A small-molecule ligand and the protein it binds are described below.
Small molecule (SMILES): Nc1ncnc2[nH]cnc12

Sequence of chain 1.B:
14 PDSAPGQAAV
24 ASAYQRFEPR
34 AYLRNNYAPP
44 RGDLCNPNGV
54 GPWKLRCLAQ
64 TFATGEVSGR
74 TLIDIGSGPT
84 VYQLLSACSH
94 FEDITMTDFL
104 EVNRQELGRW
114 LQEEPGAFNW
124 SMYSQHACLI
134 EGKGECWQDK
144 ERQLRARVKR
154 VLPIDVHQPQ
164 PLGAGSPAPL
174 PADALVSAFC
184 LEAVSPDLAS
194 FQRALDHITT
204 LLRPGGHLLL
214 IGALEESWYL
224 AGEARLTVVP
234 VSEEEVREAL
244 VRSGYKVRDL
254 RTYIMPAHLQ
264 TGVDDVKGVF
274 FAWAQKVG

Binding-site contacts:
Ligand atom C8 contacts residue TYR35 of chain 1.B at 3.2 Å (hydrophobic).
Ligand atom C5 contacts residue PHE182 of chain 1.B at 3.6 Å (hydrophobic).
Ligand atom N9 contacts residue TYR40 of chain 1.B at 4.4 Å.
Ligand atom C2 contacts residue ARG44 of chain 1.B at 3.9 Å.
Ligand atom C2 contacts residue ALA216 of chain 1.B at 4.2 Å (hydrophobic).
Ligand atom C4 contacts residue ARG44 of chain 1.B at 4.3 Å.
Ligand atom C6 contacts residue GLU219 of chain 1.B at 3.6 Å.
Ligand atom N3 contacts residue GLU219 of chain 1.B at 4.4 Å.
Ligand atom N1 contacts residue GLU219 of chain 1.B at 2.5 Å (salt-bridge).
Ligand atom N7 contacts residue ASN39 of chain 1.B at 3.8 Å.
Ligand atom C5 contacts residue ASN39 of chain 1.B at 3.6 Å.
Ligand atom N6 contacts residue TYR222 of chain 1.B at 3.3 Å.
Ligand atom C6 contacts residue PHE182 of chain 1.B at 4.1 Å (hydrophobic).
Ligand atom N1 contacts residue TYR222 of chain 1.B at 4.3 Å.
Ligand atom C2 contacts residue ASP267 of chain 1.B at 2.9 Å.
Ligand atom N1 contacts residue ALA216 of chain 1.B at 4.1 Å.
Ligand atom N7 contacts residue PHE182 of chain 1.B at 3.7 Å.
Ligand atom C6 contacts residue ASP267 of chain 1.B at 4.3 Å.
Ligand atom C2 contacts residue GLU219 of chain 1.B at 3.0 Å.
Ligand atom N7 contacts residue TYR35 of chain 1.B at 3.0 Å (h-bond).
Ligand atom C4 contacts residue ASP267 of chain 1.B at 4.5 Å.
Ligand atom C4 contacts residue ASN39 of chain 1.B at 3.3 Å.
Ligand atom N3 contacts residue ARG44 of chain 1.B at 3.5 Å (salt-bridge).
Ligand atom C2 contacts residue ASN39 of chain 1.B at 4.4 Å.
Ligand atom C6 contacts residue ASN39 of chain 1.B at 4.3 Å.
Ligand atom N6 contacts residue GLU219 of chain 1.B at 3.2 Å (salt-bridge).
Ligand atom N9 contacts residue ASN39 of chain 1.B at 3.2 Å (h-bond).
Ligand atom C2 contacts residue VAL269 of chain 1.B at 3.7 Å (hydrophobic).
Ligand atom C8 contacts residue ASN39 of chain 1.B at 3.6 Å.
Ligand atom C5 contacts residue TYR35 of chain 1.B at 4.2 Å (hydrophobic).
Ligand atom N3 contacts residue ASP267 of chain 1.B at 3.6 Å (salt-bridge).
Ligand atom C4 contacts residue PHE182 of chain 1.B at 3.7 Å (hydrophobic).
Ligand atom C8 contacts residue TYR40 of chain 1.B at 3.6 Å (hydrophobic).
Ligand atom C6 contacts residue TYR222 of chain 1.B at 4.2 Å (hydrophobic).
Ligand atom N9 contacts residue PHE182 of chain 1.B at 3.7 Å.
Ligand atom N3 contacts residue PHE182 of chain 1.B at 3.9 Å.
Ligand atom C8 contacts residue PHE182 of chain 1.B at 3.7 Å (hydrophobic).
Ligand atom N3 contacts residue ASN39 of chain 1.B at 3.7 Å.
Ligand atom N1 contacts residue ASP267 of chain 1.B at 3.4 Å (salt-bridge).